Binding-site contacts:
Ligand atom C2 contacts residue ASN246 of chain 1.A at 2.5 Å.
Ligand atom O6 contacts residue THR248 of chain 1.A at 2.3 Å (h-bond).
Ligand atom O5 contacts residue ASN249 of chain 1.A at 3.9 Å.
Ligand atom C4 contacts residue ASN246 of chain 1.A at 4.2 Å.
Ligand atom C5 contacts residue ASN246 of chain 1.A at 3.6 Å.
Ligand atom C7 contacts residue ASN246 of chain 1.A at 3.6 Å.
Ligand atom O6 contacts residue ILE247 of chain 1.A at 4.0 Å.
Ligand atom O5 contacts residue THR248 of chain 1.A at 4.2 Å.
Ligand atom C5 contacts residue THR248 of chain 1.A at 4.3 Å.
Ligand atom C3 contacts residue ASN246 of chain 1.A at 3.8 Å.
Ligand atom C1 contacts residue ASN246 of chain 1.A at 1.4 Å.
Ligand atom C1 contacts residue ASN249 of chain 1.A at 4.4 Å.
Ligand atom O7 contacts residue ASN246 of chain 1.A at 3.8 Å.
Ligand atom O5 contacts residue ILE247 of chain 1.A at 4.1 Å.
Ligand atom N2 contacts residue ASN246 of chain 1.A at 2.9 Å (h-bond).
Ligand atom C6 contacts residue THR248 of chain 1.A at 3.4 Å.
Ligand atom O5 contacts residue ASN246 of chain 1.A at 2.4 Å (h-bond).

Sequence of chain 1.A:
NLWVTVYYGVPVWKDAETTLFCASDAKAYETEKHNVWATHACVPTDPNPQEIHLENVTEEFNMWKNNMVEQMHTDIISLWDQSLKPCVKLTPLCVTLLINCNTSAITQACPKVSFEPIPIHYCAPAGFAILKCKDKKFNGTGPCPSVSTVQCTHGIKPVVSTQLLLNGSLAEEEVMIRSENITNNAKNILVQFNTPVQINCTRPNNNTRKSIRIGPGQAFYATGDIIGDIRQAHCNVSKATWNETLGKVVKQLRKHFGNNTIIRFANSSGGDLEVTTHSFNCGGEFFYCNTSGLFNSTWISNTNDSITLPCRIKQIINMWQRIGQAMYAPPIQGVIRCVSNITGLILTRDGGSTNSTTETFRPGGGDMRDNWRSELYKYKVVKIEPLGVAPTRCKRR

The protein below binds the small molecule below.
Small molecule (SMILES): CC(=O)N[C@H]1[C@H](O[C@H]2[C@H](O)[C@@H](NC(C)=O)CO[C@@H]2CO)O[C@H](CO)[C@@H](O[C@@H]2O[C@H](CO)[C@@H](O)[C@H](O)[C@@H]2O)[C@@H]1O